Sequence of chain 13.A:
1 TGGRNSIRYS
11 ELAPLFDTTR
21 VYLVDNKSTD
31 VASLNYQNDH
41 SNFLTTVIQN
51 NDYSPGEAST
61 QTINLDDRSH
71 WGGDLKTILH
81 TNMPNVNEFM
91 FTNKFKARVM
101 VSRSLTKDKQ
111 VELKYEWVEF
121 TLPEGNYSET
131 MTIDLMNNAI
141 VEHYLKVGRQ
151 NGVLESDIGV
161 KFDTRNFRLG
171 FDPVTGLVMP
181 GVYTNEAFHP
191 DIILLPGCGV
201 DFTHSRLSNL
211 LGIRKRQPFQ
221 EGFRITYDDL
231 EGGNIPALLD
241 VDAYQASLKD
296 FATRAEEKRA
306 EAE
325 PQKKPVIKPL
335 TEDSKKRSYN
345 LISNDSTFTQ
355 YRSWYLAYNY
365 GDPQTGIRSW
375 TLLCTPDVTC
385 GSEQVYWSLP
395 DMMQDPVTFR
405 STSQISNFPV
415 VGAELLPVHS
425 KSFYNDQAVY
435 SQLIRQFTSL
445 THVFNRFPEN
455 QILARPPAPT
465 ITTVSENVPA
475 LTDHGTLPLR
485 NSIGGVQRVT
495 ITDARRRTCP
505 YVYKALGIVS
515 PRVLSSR

Binding-site contacts:
Ligand atom N1 contacts residue TRP374 of chain 13.A at 3.5 Å.
Ligand atom O2S contacts residue GLY222 of chain 13.A at 3.4 Å (h-bond).
Ligand atom C1 contacts residue TRP374 of chain 13.A at 3.3 Å (hydrophobic).
Ligand atom S1 contacts residue GLY222 of chain 13.A at 3.8 Å.
Ligand atom S1 contacts residue TRP374 of chain 13.A at 4.4 Å.
Ligand atom C3 contacts residue ASP229 of chain 13.A at 4.4 Å.
Ligand atom O1S contacts residue LYS215 of chain 13.A at 3.9 Å.
Ligand atom S1 contacts residue LYS215 of chain 13.A at 4.1 Å.
Ligand atom S1 contacts residue ARG224 of chain 13.A at 4.0 Å.
Ligand atom O1S contacts residue GLY222 of chain 13.A at 3.0 Å (h-bond).
Ligand atom O1S contacts residue TRP374 of chain 13.A at 4.0 Å.
Ligand atom C2 contacts residue TRP374 of chain 13.A at 4.0 Å (hydrophobic).
Ligand atom O1S contacts residue ARG224 of chain 13.A at 2.9 Å (salt-bridge).
Ligand atom O2S contacts residue LYS215 of chain 13.A at 3.1 Å (salt-bridge).
Ligand atom O1S contacts residue PHE223 of chain 13.A at 3.2 Å.
Ligand atom C1 contacts residue ARG224 of chain 13.A at 4.1 Å.
Ligand atom O3S contacts residue ARG224 of chain 13.A at 3.8 Å.
Ligand atom C2 contacts residue ARG224 of chain 13.A at 4.0 Å.
Ligand atom C3 contacts residue TRP374 of chain 13.A at 4.0 Å (hydrophobic).

A protein and the small-molecule ligand that binds it are described below.
Small molecule (SMILES): CCCCCCCCCCCC[N+](C)(C)CCCS(=O)(=O)O